A small-molecule ligand and the protein it binds are described below.
Small molecule (SMILES): CC(=O)N[C@H]1[C@H](O[C@H]2[C@H](O)[C@@H](NC(C)=O)CO[C@@H]2CO)O[C@H](CO)[C@@H](O)[C@@H]1O

Binding-site contacts:
Ligand atom C8 contacts residue ASN703 of chain 1.B at 3.4 Å.
Ligand atom C1 contacts residue ALA706 of chain 1.B at 4.2 Å (hydrophobic).
Ligand atom C5 contacts residue ASN1074 of chain 1.B at 3.6 Å.
Ligand atom O4 contacts residue SER704 of chain 1.B at 4.2 Å.
Ligand atom C8 contacts residue SER704 of chain 1.B at 3.8 Å.
Ligand atom O5 contacts residue ALA706 of chain 1.B at 3.7 Å.
Ligand atom C2 contacts residue ASN1074 of chain 1.B at 2.5 Å.
Ligand atom N2 contacts residue ASN1074 of chain 1.B at 2.9 Å (h-bond).
Ligand atom O5 contacts residue ASN1074 of chain 1.B at 2.4 Å (h-bond).
Ligand atom C1 contacts residue ASN1074 of chain 1.B at 1.4 Å.
Ligand atom O6 contacts residue SER704 of chain 1.B at 4.4 Å.
Ligand atom N2 contacts residue SER704 of chain 1.B at 2.9 Å (h-bond).
Ligand atom C2 contacts residue SER704 of chain 1.B at 3.6 Å.
Ligand atom C7 contacts residue ASN1074 of chain 1.B at 3.4 Å.
Ligand atom C8 contacts residue ASN1074 of chain 1.B at 4.2 Å.
Ligand atom C4 contacts residue ALA706 of chain 1.B at 4.3 Å (hydrophobic).
Ligand atom C3 contacts residue SER704 of chain 1.B at 3.9 Å.
Ligand atom C5 contacts residue ALA706 of chain 1.B at 3.9 Å (hydrophobic).
Ligand atom C6 contacts residue VAL705 of chain 1.B at 3.9 Å (hydrophobic).
Ligand atom C1 contacts residue SER704 of chain 1.B at 3.5 Å.
Ligand atom C4 contacts residue ASN1074 of chain 1.B at 4.2 Å.
Ligand atom O7 contacts residue ASN1074 of chain 1.B at 3.5 Å (h-bond).
Ligand atom C7 contacts residue SER704 of chain 1.B at 3.8 Å.
Ligand atom O6 contacts residue VAL705 of chain 1.B at 3.6 Å.
Ligand atom C3 contacts residue ASN1074 of chain 1.B at 3.8 Å.
Ligand atom C6 contacts residue ALA706 of chain 1.B at 3.5 Å (hydrophobic).
Ligand atom O6 contacts residue ALA706 of chain 1.B at 4.0 Å.

Sequence of chain 1.B:
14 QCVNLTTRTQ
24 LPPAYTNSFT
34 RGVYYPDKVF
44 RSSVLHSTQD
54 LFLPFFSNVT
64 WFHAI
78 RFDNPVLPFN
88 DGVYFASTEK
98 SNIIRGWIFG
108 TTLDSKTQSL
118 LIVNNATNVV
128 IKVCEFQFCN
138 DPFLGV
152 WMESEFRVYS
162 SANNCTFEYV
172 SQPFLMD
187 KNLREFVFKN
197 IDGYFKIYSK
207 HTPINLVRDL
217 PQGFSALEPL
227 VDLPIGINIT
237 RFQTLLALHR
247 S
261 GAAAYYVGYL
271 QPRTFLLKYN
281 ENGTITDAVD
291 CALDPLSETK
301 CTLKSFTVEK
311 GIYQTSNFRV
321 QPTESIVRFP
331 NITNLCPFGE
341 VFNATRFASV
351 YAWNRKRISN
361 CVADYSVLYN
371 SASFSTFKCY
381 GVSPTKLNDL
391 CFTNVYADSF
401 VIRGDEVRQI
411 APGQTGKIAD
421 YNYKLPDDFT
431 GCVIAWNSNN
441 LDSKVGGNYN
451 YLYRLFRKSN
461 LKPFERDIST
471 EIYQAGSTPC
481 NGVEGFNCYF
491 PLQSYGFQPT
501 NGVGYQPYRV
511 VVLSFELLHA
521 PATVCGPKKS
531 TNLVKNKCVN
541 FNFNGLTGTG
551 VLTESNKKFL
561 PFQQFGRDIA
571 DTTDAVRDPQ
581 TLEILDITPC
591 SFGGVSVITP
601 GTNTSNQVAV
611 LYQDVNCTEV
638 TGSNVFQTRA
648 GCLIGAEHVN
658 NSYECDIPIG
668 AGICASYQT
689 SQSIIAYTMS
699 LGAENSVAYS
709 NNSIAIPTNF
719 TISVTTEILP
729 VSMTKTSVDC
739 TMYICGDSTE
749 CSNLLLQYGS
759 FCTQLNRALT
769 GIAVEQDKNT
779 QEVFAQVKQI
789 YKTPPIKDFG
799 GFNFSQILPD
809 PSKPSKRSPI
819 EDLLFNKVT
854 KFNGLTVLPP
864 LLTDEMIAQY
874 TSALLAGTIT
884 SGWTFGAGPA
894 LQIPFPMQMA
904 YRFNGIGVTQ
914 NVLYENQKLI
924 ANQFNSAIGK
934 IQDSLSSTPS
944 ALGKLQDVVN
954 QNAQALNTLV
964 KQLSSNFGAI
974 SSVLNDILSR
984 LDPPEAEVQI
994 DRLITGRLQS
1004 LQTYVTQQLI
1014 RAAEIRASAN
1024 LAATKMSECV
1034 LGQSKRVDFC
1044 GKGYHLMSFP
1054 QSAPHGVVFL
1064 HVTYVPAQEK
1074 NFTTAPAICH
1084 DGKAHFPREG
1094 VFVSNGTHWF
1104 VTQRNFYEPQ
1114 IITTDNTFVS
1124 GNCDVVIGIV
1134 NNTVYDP